Sequence of chain 1.D:
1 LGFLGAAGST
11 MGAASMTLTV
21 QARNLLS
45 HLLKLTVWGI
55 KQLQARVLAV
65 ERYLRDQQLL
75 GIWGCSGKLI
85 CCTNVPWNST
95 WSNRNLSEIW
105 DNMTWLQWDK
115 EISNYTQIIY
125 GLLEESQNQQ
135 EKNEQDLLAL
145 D

Sequence of chain 1.C:
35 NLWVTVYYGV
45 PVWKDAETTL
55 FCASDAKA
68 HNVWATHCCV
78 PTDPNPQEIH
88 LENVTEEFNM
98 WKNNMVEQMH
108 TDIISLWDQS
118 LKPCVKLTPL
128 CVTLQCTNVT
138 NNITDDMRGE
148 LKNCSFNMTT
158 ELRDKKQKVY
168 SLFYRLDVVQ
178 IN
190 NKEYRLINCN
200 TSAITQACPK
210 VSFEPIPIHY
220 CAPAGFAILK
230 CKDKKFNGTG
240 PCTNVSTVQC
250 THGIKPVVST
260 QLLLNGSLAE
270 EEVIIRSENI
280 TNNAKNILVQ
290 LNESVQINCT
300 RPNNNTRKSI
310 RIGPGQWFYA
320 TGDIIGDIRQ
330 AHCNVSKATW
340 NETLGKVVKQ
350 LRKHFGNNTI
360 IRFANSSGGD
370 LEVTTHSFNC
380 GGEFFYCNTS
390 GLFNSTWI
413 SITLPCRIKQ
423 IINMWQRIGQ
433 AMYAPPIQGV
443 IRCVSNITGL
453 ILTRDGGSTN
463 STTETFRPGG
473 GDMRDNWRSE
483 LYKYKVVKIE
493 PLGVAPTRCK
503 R

This protein binds this small molecule.
Small molecule (SMILES): CC(=O)N[C@H]1[C@H](O[C@H]2[C@H](O)[C@@H](NC(C)=O)CO[C@@H]2CO)O[C@H](CO)[C@@H](O)[C@@H]1O

Binding-site contacts:
Ligand atom N2 contacts residue GLU89 of chain 1.C at 3.5 Å.
Ligand atom C1 contacts residue ASN90 of chain 1.C at 1.5 Å.
Ligand atom N2 contacts residue ASN90 of chain 1.C at 2.9 Å (h-bond).
Ligand atom C8 contacts residue SER9 of chain 1.D at 3.4 Å.
Ligand atom C8 contacts residue GLU89 of chain 1.C at 3.4 Å.
Ligand atom C7 contacts residue GLU89 of chain 1.C at 4.0 Å.
Ligand atom C1 contacts residue GLU89 of chain 1.C at 4.2 Å.
Ligand atom C7 contacts residue GLY8 of chain 1.D at 3.5 Å.
Ligand atom C7 contacts residue ASN90 of chain 1.C at 3.8 Å.
Ligand atom C2 contacts residue GLY8 of chain 1.D at 4.3 Å.
Ligand atom C3 contacts residue GLU89 of chain 1.C at 4.1 Å.
Ligand atom C2 contacts residue GLU89 of chain 1.C at 4.2 Å.
Ligand atom N2 contacts residue GLY8 of chain 1.D at 3.9 Å.
Ligand atom C4 contacts residue ASN90 of chain 1.C at 4.4 Å.
Ligand atom C5 contacts residue ASN90 of chain 1.C at 3.8 Å.
Ligand atom C7 contacts residue SER9 of chain 1.D at 3.6 Å.
Ligand atom O5 contacts residue ASN90 of chain 1.C at 2.5 Å (h-bond).
Ligand atom O7 contacts residue SER9 of chain 1.D at 2.9 Å (h-bond).
Ligand atom O7 contacts residue GLY8 of chain 1.D at 3.5 Å (h-bond).
Ligand atom C3 contacts residue ASN90 of chain 1.C at 3.9 Å.
Ligand atom C2 contacts residue ASN90 of chain 1.C at 2.5 Å.
Ligand atom O7 contacts residue ASN90 of chain 1.C at 4.4 Å.
Ligand atom C8 contacts residue GLY8 of chain 1.D at 3.8 Å.
Ligand atom C8 contacts residue GLY5 of chain 1.D at 3.9 Å.